Sequence of chain 1.A:
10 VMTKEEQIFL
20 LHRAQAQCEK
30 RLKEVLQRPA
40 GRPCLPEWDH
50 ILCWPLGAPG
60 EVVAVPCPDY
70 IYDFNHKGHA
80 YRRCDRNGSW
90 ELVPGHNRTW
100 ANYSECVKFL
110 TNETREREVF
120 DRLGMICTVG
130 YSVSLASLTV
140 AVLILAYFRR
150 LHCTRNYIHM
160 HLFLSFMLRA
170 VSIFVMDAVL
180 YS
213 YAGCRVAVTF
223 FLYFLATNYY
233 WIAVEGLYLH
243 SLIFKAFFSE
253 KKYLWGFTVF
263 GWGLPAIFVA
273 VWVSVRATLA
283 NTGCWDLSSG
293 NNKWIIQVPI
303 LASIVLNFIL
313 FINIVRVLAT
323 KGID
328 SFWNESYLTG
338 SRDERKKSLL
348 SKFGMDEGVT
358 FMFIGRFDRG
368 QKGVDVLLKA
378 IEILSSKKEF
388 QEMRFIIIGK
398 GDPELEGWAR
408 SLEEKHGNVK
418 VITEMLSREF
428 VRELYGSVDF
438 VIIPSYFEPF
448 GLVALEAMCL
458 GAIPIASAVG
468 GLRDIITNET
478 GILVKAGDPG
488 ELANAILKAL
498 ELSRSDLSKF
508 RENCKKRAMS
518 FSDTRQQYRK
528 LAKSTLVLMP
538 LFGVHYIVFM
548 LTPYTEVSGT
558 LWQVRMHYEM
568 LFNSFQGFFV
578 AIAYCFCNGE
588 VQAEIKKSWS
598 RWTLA

Binding-site contacts:
Ligand atom C7 contacts residue ARG85 of chain 1.A at 3.3 Å.
Ligand atom C2 contacts residue MAN1 of chain 1.G at 3.4 Å.
Ligand atom C8 contacts residue ARG85 of chain 1.A at 3.5 Å.
Ligand atom O3 contacts residue MAN1 of chain 1.G at 3.0 Å (h-bond).
Ligand atom N2 contacts residue MAN1 of chain 1.H at 4.2 Å.
Ligand atom C1 contacts residue ASN86 of chain 1.A at 1.4 Å.
Ligand atom C7 contacts residue ASN86 of chain 1.A at 3.6 Å.
Ligand atom C3 contacts residue MAN1 of chain 1.G at 3.5 Å.
Ligand atom O3 contacts residue MAN1 of chain 1.G at 2.2 Å.
Ligand atom O7 contacts residue ASN86 of chain 1.A at 3.8 Å.
Ligand atom O4 contacts residue MAN1 of chain 1.H at 4.5 Å.
Ligand atom C8 contacts residue ASP84 of chain 1.A at 3.4 Å.
Ligand atom C4 contacts residue ASN86 of chain 1.A at 4.2 Å.
Ligand atom C2 contacts residue MAN1 of chain 1.H at 4.1 Å.
Ligand atom C3 contacts residue MAN1 of chain 1.G at 4.4 Å.
Ligand atom O2 contacts residue MAN1 of chain 1.H at 4.2 Å.
Ligand atom C3 contacts residue MAN1 of chain 1.H at 3.7 Å.
Ligand atom C2 contacts residue ASN86 of chain 1.A at 2.7 Å.
Ligand atom O3 contacts residue MAN1 of chain 1.H at 3.4 Å (h-bond).
Ligand atom C8 contacts residue ASN86 of chain 1.A at 4.5 Å.
Ligand atom N2 contacts residue ASP84 of chain 1.A at 4.5 Å.
Ligand atom O5 contacts residue ASN86 of chain 1.A at 2.2 Å (h-bond).
Ligand atom C7 contacts residue MAN1 of chain 1.H at 4.1 Å.
Ligand atom C5 contacts residue ASN86 of chain 1.A at 3.5 Å.
Ligand atom O7 contacts residue ARG85 of chain 1.A at 2.4 Å (salt-bridge).
Ligand atom C3 contacts residue ASN86 of chain 1.A at 3.9 Å.
Ligand atom C8 contacts residue MAN1 of chain 1.H at 3.5 Å.
Ligand atom N2 contacts residue ASN86 of chain 1.A at 3.2 Å (h-bond).
Ligand atom O2 contacts residue MAN1 of chain 1.G at 2.5 Å (h-bond).

The protein below binds the small molecule below.
Small molecule (SMILES): CC(=O)N[C@H]1[C@H](O[C@H]2[C@H](O)[C@@H](NC(C)=O)CO[C@@H]2CO)O[C@H](CO)[C@@H](O[C@@H]2O[C@H](CO[C@H]3O[C@H](CO)[C@@H](O)[C@H](O)[C@@H]3O)[C@@H](O)[C@H](O)[C@@H]2O)[C@@H]1O